Binding-site contacts:
Ligand atom N6 contacts residue DG5 of chain 1.B at 3.0 Å (h-bond).
Ligand atom N6 contacts residue DT6 of chain 1.B at 3.3 Å (h-bond).
Ligand atom N3 contacts residue DA8 of chain 1.B at 2.8 Å (h-bond).
Ligand atom N3 contacts residue DA1 of chain 1.B at 2.8 Å (h-bond).
Ligand atom N6 contacts residue DA1 of chain 1.B at 3.1 Å (h-bond).
Ligand atom O4 contacts residue DA8 of chain 1.B at 3.1 Å (h-bond).
Ligand atom C2' contacts residue GLN94 of chain 1.A at 3.4 Å.
Ligand atom O2 contacts residue ARG97 of chain 1.A at 3.3 Å (salt-bridge).
Ligand atom O2 contacts residue DG5 of chain 1.B at 2.8 Å (h-bond).
Ligand atom N3 contacts residue DG5 of chain 1.B at 3.3 Å (h-bond).
Ligand atom N1 contacts residue DT7 of chain 1.B at 2.7 Å (h-bond).
Ligand atom O2 contacts residue DA8 of chain 1.B at 3.2 Å (h-bond).
Ligand atom N4 contacts residue DC4 of chain 1.B at 3.2 Å (h-bond).
Ligand atom C2 contacts residue DC3 of chain 1.B at 3.5 Å.
Ligand atom N1 contacts residue DC3 of chain 1.B at 2.8 Å (h-bond).
Ligand atom N1 contacts residue DA8 of chain 1.B at 3.5 Å (h-bond).
Ligand atom N2 contacts residue DG5 of chain 1.B at 3.1 Å.
Ligand atom O6 contacts residue DC3 of chain 1.B at 2.8 Å (h-bond).
Ligand atom O3' contacts residue LEU96 of chain 1.A at 3.1 Å (h-bond).
Ligand atom O3' contacts residue GLY172 of chain 1.A at 2.8 Å (h-bond).
Ligand atom N2 contacts residue DC4 of chain 1.B at 2.7 Å (h-bond).
Ligand atom N6 contacts residue DT2 of chain 1.B at 3.0 Å (h-bond).
Ligand atom O2 contacts residue ASP95 of chain 1.A at 3.2 Å.
Ligand atom N3 contacts residue LEU80 of chain 1.A at 3.4 Å.
Ligand atom C2 contacts residue DT2 of chain 1.B at 3.2 Å.
Ligand atom N3 contacts residue DG5 of chain 1.B at 2.8 Å (h-bond).
Ligand atom O6 contacts residue DC4 of chain 1.B at 3.2 Å (h-bond).
Ligand atom N2 contacts residue DC3 of chain 1.B at 2.9 Å (h-bond).
Ligand atom C2 contacts residue DG5 of chain 1.B at 3.3 Å.
Ligand atom C2 contacts residue DT6 of chain 1.B at 3.4 Å.
Ligand atom O4 contacts residue DA1 of chain 1.B at 2.9 Å (h-bond).
Ligand atom N1 contacts residue DC4 of chain 1.B at 3.0 Å (h-bond).
Ligand atom N1 contacts residue DT6 of chain 1.B at 2.9 Å (h-bond).
Ligand atom C2 contacts residue DT7 of chain 1.B at 3.3 Å.
Ligand atom N1 contacts residue DT2 of chain 1.B at 2.6 Å (h-bond).
Ligand atom C2 contacts residue DA8 of chain 1.B at 3.4 Å.
Ligand atom N4 contacts residue DG5 of chain 1.B at 2.9 Å (h-bond).
Ligand atom N3 contacts residue DA8 of chain 1.B at 3.5 Å.
Ligand atom N6 contacts residue DT7 of chain 1.B at 3.1 Å (h-bond).
Ligand atom C2 contacts residue DA8 of chain 1.B at 3.3 Å.

The small molecule below binds the protein below.
Small molecule (SMILES): Cc1cn([C@H]2C[C@H](O[P](=O)(O)OC[C@H]3O[C@@H](n4cnc5c(N)ncnc54)C[C@@H]3O[P](=O)(O)OC[C@H]3O[C@@H](n4cnc5c(N)ncnc54)C[C@@H]3O[P](=O)(O)OC[C@H]3O[C@@H](n4ccc(N)nc4=O)C[C@@H]3O[P](=O)(O)OC[C@H]3O[C@@H](n4cnc5c(=O)nc(N)[nH]c54)C[C@@H]3O[P](=O)(O)OC[C@H]3O[C@@H](n4cnc5c(=O)nc(N)[nH]c54)C[C@@H]3O[P](=O)(O)OC[C@H]3O[C@@H](n4cnc5c(N)ncnc54)C[C@@H]3O[P](=O)(O)OC[C@H]3O[C@@H](n4cc(C)c(=O)[nH]c4=O)C[C@@H]3O)[C@@H](COP(=O)=O)O2)c(=O)[nH]c1=O

Sequence of chain 1.A:
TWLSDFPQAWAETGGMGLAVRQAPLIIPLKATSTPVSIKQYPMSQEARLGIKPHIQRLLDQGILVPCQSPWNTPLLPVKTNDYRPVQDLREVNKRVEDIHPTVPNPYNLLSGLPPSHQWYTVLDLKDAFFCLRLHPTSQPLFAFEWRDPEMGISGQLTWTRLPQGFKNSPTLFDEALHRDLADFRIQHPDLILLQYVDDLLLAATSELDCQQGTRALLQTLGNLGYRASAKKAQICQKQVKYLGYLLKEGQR